The protein below binds the small molecule below.
Small molecule (SMILES): CC(=O)N[C@H]1[C@H](O[C@@H]2[C@@H](OC[C@H]3O[C@H](O)[C@@H](O)[C@@H](O[C@H]4O[C@H](CO)[C@@H](O)[C@H](O)[C@@H]4O[C@@H]4O[C@H](CO)[C@@H](O)[C@H](O)[C@H]4NC(C)=O)[C@@H]3O)O[C@H](CO)[C@@H](O)[C@@H]2O)O[C@H](CO)[C@@H](O)[C@@H]1O

Binding-site contacts:
Ligand atom O6 contacts residue TRP175 of chain 1.A at 4.0 Å.
Ligand atom C4 contacts residue SER153 of chain 1.A at 4.0 Å.
Ligand atom C4 contacts residue ASP152 of chain 1.A at 3.2 Å.
Ligand atom O4 contacts residue ASP152 of chain 1.A at 2.4 Å (salt-bridge).
Ligand atom C3 contacts residue SER153 of chain 1.A at 4.0 Å.
Ligand atom C6 contacts residue VAL128 of chain 1.A at 3.9 Å (hydrophobic).
Ligand atom O4 contacts residue PHE324 of chain 1.A at 3.9 Å.
Ligand atom N2 contacts residue GLU84 of chain 1.A at 3.3 Å (salt-bridge).
Ligand atom O6 contacts residue PHE154 of chain 1.A at 3.6 Å.
Ligand atom C6 contacts residue GLN132 of chain 1.A at 3.6 Å.
Ligand atom C2 contacts residue LYS328 of chain 1.A at 3.8 Å.
Ligand atom C1 contacts residue TRP175 of chain 1.A at 4.0 Å (hydrophobic).
Ligand atom O6 contacts residue PRO81 of chain 1.A at 3.9 Å.
Ligand atom C3 contacts residue LYS328 of chain 1.A at 3.9 Å.
Ligand atom O3 contacts residue PHE324 of chain 1.A at 3.5 Å.
Ligand atom O2 contacts residue LYS328 of chain 1.A at 3.7 Å.
Ligand atom C8 contacts residue GLU84 of chain 1.A at 3.7 Å.
Ligand atom O3 contacts residue LEU151 of chain 1.A at 3.8 Å.
Ligand atom O4 contacts residue VAL128 of chain 1.A at 4.0 Å.
Ligand atom O5 contacts residue TRP175 of chain 1.A at 3.9 Å.
Ligand atom O6 contacts residue PRO329 of chain 1.A at 4.0 Å.
Ligand atom C5 contacts residue LYS328 of chain 1.A at 3.9 Å.
Ligand atom C1 contacts residue LYS328 of chain 1.A at 3.9 Å.
Ligand atom C6 contacts residue PRO329 of chain 1.A at 4.0 Å (hydrophobic).
Ligand atom C5 contacts residue TRP175 of chain 1.A at 3.8 Å (hydrophobic).
Ligand atom O3 contacts residue ASP152 of chain 1.A at 3.7 Å.
Ligand atom C6 contacts residue LYS328 of chain 1.A at 3.7 Å.
Ligand atom C6 contacts residue TRP175 of chain 1.A at 4.1 Å (hydrophobic).
Ligand atom C6 contacts residue ASP152 of chain 1.A at 3.8 Å.
Ligand atom O6 contacts residue ASP152 of chain 1.A at 4.0 Å.
Ligand atom O3 contacts residue SER153 of chain 1.A at 3.0 Å (h-bond).
Ligand atom O3 contacts residue LYS328 of chain 1.A at 2.9 Å (salt-bridge).
Ligand atom O4 contacts residue ALA131 of chain 1.A at 3.7 Å.
Ligand atom O4 contacts residue ILE127 of chain 1.A at 3.5 Å.
Ligand atom O5 contacts residue LYS328 of chain 1.A at 3.0 Å (salt-bridge).
Ligand atom C2 contacts residue GLU84 of chain 1.A at 4.0 Å.
Ligand atom O6 contacts residue GLN132 of chain 1.A at 3.7 Å.
Ligand atom C6 contacts residue TRP175 of chain 1.A at 3.6 Å (hydrophobic).
Ligand atom O6 contacts residue LYS328 of chain 1.A at 3.0 Å (salt-bridge).
Ligand atom C1 contacts residue TRP175 of chain 1.A at 4.1 Å (hydrophobic).

Sequence of chain 1.A:
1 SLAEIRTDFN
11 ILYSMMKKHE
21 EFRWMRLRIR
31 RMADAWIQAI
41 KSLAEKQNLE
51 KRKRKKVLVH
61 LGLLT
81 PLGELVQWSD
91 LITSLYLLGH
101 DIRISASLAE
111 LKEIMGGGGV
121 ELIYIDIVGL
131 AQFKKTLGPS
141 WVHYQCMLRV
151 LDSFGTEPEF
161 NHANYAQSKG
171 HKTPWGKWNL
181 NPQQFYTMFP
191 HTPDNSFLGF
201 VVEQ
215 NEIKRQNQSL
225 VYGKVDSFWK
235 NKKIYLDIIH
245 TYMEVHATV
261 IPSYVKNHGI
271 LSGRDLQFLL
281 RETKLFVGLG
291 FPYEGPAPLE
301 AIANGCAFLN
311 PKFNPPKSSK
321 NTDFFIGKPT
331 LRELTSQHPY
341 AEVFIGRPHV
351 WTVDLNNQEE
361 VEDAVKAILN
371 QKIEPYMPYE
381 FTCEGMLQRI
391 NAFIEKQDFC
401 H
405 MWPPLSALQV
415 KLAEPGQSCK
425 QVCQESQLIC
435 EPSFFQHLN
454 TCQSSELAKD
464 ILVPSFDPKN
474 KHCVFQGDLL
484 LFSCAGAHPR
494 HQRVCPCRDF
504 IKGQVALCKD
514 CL